The small molecule below binds the protein below.
Small molecule (SMILES): CC(=O)N[C@@H]1[C@@H](O)[C@H](O)[C@@H](CO)O[C@H]1O

Sequence of chain 43.A:
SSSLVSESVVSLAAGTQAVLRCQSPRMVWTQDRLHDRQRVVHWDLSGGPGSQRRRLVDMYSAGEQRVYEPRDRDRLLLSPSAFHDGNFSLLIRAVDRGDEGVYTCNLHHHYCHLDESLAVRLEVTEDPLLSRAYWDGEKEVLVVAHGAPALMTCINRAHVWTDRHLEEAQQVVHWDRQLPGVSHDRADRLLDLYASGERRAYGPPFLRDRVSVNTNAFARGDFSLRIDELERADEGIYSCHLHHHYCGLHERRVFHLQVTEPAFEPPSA

Binding-site contacts:
Ligand atom C5 contacts residue ASN87 of chain 43.A at 3.7 Å.
Ligand atom C5 contacts residue LEU151 of chain 43.A at 4.1 Å (hydrophobic).
Ligand atom C2 contacts residue ASN87 of chain 43.A at 2.4 Å.
Ligand atom C7 contacts residue ASN87 of chain 43.A at 3.1 Å.
Ligand atom O7 contacts residue ASN87 of chain 43.A at 3.0 Å (h-bond).
Ligand atom N2 contacts residue ASN87 of chain 43.A at 2.8 Å (h-bond).
Ligand atom C1 contacts residue ASN87 of chain 43.A at 1.4 Å.
Ligand atom C7 contacts residue ASP85 of chain 43.A at 4.4 Å.
Ligand atom C1 contacts residue SER89 of chain 43.A at 4.5 Å.
Ligand atom O7 contacts residue ASP85 of chain 43.A at 3.4 Å (salt-bridge).
Ligand atom O4 contacts residue LEU151 of chain 43.A at 4.1 Å.
Ligand atom C8 contacts residue ASN87 of chain 43.A at 4.3 Å.
Ligand atom O6 contacts residue LEU91 of chain 43.A at 4.1 Å.
Ligand atom C6 contacts residue LEU91 of chain 43.A at 3.7 Å (hydrophobic).
Ligand atom C3 contacts residue ASN87 of chain 43.A at 3.8 Å.
Ligand atom C6 contacts residue LEU151 of chain 43.A at 3.8 Å (hydrophobic).
Ligand atom C4 contacts residue ASN87 of chain 43.A at 4.2 Å.
Ligand atom O5 contacts residue ASN87 of chain 43.A at 2.4 Å (h-bond).